Sequence of chain 2.B:
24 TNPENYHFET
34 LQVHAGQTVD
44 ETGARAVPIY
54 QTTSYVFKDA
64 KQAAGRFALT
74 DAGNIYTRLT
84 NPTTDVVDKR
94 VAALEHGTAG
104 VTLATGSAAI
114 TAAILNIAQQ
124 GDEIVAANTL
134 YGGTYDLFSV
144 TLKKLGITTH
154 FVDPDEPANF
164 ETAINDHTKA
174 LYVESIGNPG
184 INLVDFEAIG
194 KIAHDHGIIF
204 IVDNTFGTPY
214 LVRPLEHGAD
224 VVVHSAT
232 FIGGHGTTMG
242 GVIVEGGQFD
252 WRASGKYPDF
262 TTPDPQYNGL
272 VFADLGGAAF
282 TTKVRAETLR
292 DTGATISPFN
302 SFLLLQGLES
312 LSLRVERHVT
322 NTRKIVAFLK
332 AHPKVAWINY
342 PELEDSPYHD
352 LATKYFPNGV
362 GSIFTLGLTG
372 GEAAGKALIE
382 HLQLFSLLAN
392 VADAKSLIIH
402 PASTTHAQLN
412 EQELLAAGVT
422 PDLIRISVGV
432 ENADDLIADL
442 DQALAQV

Binding-site contacts:
Ligand atom C contacts residue ALA393 of chain 2.B at 3.4 Å (hydrophobic).
Ligand atom CD contacts residue VAL392 of chain 2.B at 3.4 Å (hydrophobic).
Ligand atom P contacts residue SER228 of chain 2.B at 3.2 Å.
Ligand atom P contacts residue ARG81 of chain 1.B at 3.0 Å.
Ligand atom OP3 contacts residue THR108 of chain 2.B at 3.2 Å.
Ligand atom C contacts residue THR230 of chain 2.B at 3.2 Å.
Ligand atom OP3 contacts residue SER110 of chain 2.B at 2.4 Å (h-bond).
Ligand atom CE contacts residue TYR79 of chain 1.B at 3.3 Å (hydrophobic).
Ligand atom O contacts residue THR230 of chain 2.B at 3.0 Å (h-bond).
Ligand atom CD contacts residue ASN391 of chain 2.B at 3.2 Å.
Ligand atom N contacts residue THR230 of chain 2.B at 1.3 Å.
Ligand atom C5 contacts residue TYR134 of chain 2.B at 3.5 Å (hydrophobic).
Ligand atom O3 contacts residue THR208 of chain 2.B at 3.4 Å.
Ligand atom C contacts residue PHE232 of chain 2.B at 1.3 Å (hydrophobic).
Ligand atom OP2 contacts residue GLY109 of chain 2.B at 2.8 Å (h-bond).
Ligand atom O contacts residue PHE232 of chain 2.B at 2.3 Å (h-bond).
Ligand atom CB contacts residue PHE232 of chain 2.B at 2.8 Å (hydrophobic).
Ligand atom C6 contacts residue TYR134 of chain 2.B at 3.3 Å (hydrophobic).
Ligand atom N1 contacts residue THR137 of chain 2.B at 3.4 Å (h-bond).
Ligand atom N1 contacts residue ASP206 of chain 2.B at 3.3 Å (salt-bridge).
Ligand atom CA contacts residue PHE232 of chain 2.B at 2.5 Å (hydrophobic).
Ligand atom P contacts residue GLY109 of chain 2.B at 3.4 Å.
Ligand atom OP2 contacts residue SER228 of chain 2.B at 2.8 Å (h-bond).
Ligand atom OP1 contacts residue ARG81 of chain 1.B at 2.4 Å (salt-bridge).
Ligand atom OP4 contacts residue GLY109 of chain 2.B at 3.4 Å.
Ligand atom N contacts residue PHE232 of chain 2.B at 3.3 Å (h-bond).
Ligand atom O contacts residue GLY235 of chain 2.B at 3.1 Å (h-bond).
Ligand atom OP3 contacts residue GLY109 of chain 2.B at 3.3 Å (h-bond).
Ligand atom OP4 contacts residue SER110 of chain 2.B at 3.5 Å (h-bond).
Ligand atom OP1 contacts residue TYR79 of chain 1.B at 2.8 Å (h-bond).
Ligand atom OP3 contacts residue ARG81 of chain 1.B at 2.6 Å (salt-bridge).
Ligand atom N contacts residue ALA229 of chain 2.B at 3.0 Å.
Ligand atom CA contacts residue THR230 of chain 2.B at 2.5 Å.
Ligand atom N1 contacts residue TYR134 of chain 2.B at 3.5 Å.
Ligand atom CE contacts residue SO41 of chain 2.G at 3.4 Å.
Ligand atom NZ contacts residue SO41 of chain 2.G at 3.5 Å (h-bond).
Ligand atom OP4 contacts residue SER228 of chain 2.B at 2.5 Å (h-bond).
Ligand atom C4' contacts residue SER228 of chain 2.B at 3.4 Å.
Ligand atom OP2 contacts residue THR230 of chain 2.B at 2.6 Å (h-bond).
Ligand atom N contacts residue SER228 of chain 2.B at 2.8 Å (h-bond).

Sequence of chain 1.B:
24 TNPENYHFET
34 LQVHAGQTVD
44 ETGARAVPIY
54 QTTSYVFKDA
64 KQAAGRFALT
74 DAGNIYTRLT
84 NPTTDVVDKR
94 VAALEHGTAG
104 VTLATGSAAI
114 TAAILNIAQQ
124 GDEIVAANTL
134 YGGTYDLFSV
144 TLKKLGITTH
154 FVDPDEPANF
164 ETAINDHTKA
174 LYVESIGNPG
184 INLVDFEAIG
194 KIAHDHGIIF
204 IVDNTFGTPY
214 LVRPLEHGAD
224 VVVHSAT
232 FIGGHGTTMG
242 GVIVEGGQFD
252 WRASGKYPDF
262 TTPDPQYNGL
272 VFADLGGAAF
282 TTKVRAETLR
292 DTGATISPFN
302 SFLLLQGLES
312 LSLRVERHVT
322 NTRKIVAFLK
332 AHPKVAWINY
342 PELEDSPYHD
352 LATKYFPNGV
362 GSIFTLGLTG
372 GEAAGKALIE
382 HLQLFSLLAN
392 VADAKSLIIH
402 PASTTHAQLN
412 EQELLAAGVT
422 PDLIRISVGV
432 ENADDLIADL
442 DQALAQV

The small molecule below binds the protein below.
Small molecule (SMILES): Cc1ncc(COP(=O)(O)O)c(/C=N/CCCCC(N)C(=O)O)c1O